This protein binds this small molecule.
Small molecule (SMILES): CC(=O)N[C@H]1[C@H](O[C@H]2[C@H](O)[C@@H](NC(C)=O)CO[C@@H]2CO)O[C@H](CO)[C@@H](O[C@H]2O[C@H](CO)[C@@H](O)[C@H](O)[C@@H]2O)[C@@H]1O

Sequence of chain 3.A:
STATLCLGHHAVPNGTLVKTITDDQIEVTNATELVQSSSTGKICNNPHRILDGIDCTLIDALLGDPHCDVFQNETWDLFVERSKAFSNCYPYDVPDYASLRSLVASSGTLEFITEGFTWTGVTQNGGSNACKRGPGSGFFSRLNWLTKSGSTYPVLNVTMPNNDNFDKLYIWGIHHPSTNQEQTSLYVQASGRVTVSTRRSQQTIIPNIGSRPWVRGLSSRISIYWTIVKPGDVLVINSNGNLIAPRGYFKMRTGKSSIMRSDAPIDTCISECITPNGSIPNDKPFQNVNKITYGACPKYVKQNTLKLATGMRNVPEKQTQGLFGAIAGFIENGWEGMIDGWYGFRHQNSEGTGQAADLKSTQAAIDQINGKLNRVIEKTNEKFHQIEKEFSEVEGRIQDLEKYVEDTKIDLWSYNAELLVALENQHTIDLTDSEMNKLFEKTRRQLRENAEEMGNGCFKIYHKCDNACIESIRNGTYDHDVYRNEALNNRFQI

Binding-site contacts:
Ligand atom C8 contacts residue SER38 of chain 3.A at 4.2 Å.
Ligand atom C7 contacts residue ASN277 of chain 3.A at 3.2 Å.
Ligand atom C1 contacts residue ASN290 of chain 3.A at 4.2 Å.
Ligand atom O6 contacts residue GLU390 of chain 3.A at 4.0 Å.
Ligand atom C5 contacts residue ASN277 of chain 3.A at 3.7 Å.
Ligand atom C3 contacts residue ASN277 of chain 3.A at 3.8 Å.
Ligand atom C5 contacts residue ASN290 of chain 3.A at 4.3 Å.
Ligand atom C7 contacts residue VAL289 of chain 3.A at 3.8 Å (hydrophobic).
Ligand atom C8 contacts residue ASN277 of chain 3.A at 4.5 Å.
Ligand atom O5 contacts residue ASN290 of chain 3.A at 4.0 Å.
Ligand atom O6 contacts residue ASN290 of chain 3.A at 3.7 Å.
Ligand atom C1 contacts residue VAL289 of chain 3.A at 3.5 Å (hydrophobic).
Ligand atom C3 contacts residue VAL289 of chain 3.A at 4.3 Å (hydrophobic).
Ligand atom N2 contacts residue VAL289 of chain 3.A at 3.4 Å (h-bond).
Ligand atom C2 contacts residue ASN277 of chain 3.A at 2.5 Å.
Ligand atom O7 contacts residue VAL289 of chain 3.A at 4.1 Å.
Ligand atom C8 contacts residue SER37 of chain 3.A at 2.9 Å.
Ligand atom C1 contacts residue ASN277 of chain 3.A at 1.5 Å.
Ligand atom O5 contacts residue VAL289 of chain 3.A at 4.5 Å.
Ligand atom N2 contacts residue ASN277 of chain 3.A at 3.0 Å (h-bond).
Ligand atom C8 contacts residue VAL289 of chain 3.A at 3.5 Å (hydrophobic).
Ligand atom O5 contacts residue ASN277 of chain 3.A at 2.4 Å (h-bond).
Ligand atom C7 contacts residue SER37 of chain 3.A at 4.4 Å.
Ligand atom C4 contacts residue ASN277 of chain 3.A at 4.2 Å.
Ligand atom C2 contacts residue VAL289 of chain 3.A at 3.9 Å (hydrophobic).
Ligand atom O7 contacts residue ASN277 of chain 3.A at 2.9 Å (h-bond).